A small-molecule ligand and the protein it binds are described below.
Small molecule (SMILES): Cc1cc(CCCCCCCOc2ccc(C3=N[C@@H](C)CO3)cc2)on1

Binding-site contacts:
Ligand atom C2B contacts residue MET221 of chain 18.A at 3.5 Å (hydrophobic).
Ligand atom C3 contacts residue PHE186 of chain 18.A at 3.8 Å (hydrophobic).
Ligand atom C3B contacts residue MET221 of chain 18.A at 3.8 Å (hydrophobic).
Ligand atom C7C contacts residue TYR128 of chain 18.A at 3.6 Å (hydrophobic).
Ligand atom C31 contacts residue SER175 of chain 18.A at 3.6 Å.
Ligand atom C4A contacts residue ASN219 of chain 18.A at 3.5 Å.
Ligand atom N2 contacts residue ALA24 of chain 18.C at 3.4 Å.
Ligand atom C4 contacts residue TYR152 of chain 18.A at 3.9 Å (hydrophobic).
Ligand atom C31 contacts residue ALA150 of chain 18.A at 3.5 Å (hydrophobic).
Ligand atom C1B contacts residue MET221 of chain 18.A at 3.8 Å (hydrophobic).
Ligand atom C6C contacts residue MET221 of chain 18.A at 3.7 Å (hydrophobic).
Ligand atom C31 contacts residue PRO174 of chain 18.A at 3.4 Å (hydrophobic).
Ligand atom N2 contacts residue PHE186 of chain 18.A at 3.7 Å.
Ligand atom C4 contacts residue MET224 of chain 18.A at 3.8 Å (hydrophobic).
Ligand atom O1 contacts residue ALA24 of chain 18.C at 3.6 Å.
Ligand atom C4 contacts residue PHE186 of chain 18.A at 3.6 Å (hydrophobic).
Ligand atom C5C contacts residue TYR128 of chain 18.A at 3.5 Å (hydrophobic).
Ligand atom C6B contacts residue LEU106 of chain 18.A at 3.9 Å (hydrophobic).
Ligand atom CM1 contacts residue SER107 of chain 18.A at 3.9 Å.
Ligand atom C6C contacts residue VAL191 of chain 18.A at 3.2 Å (hydrophobic).
Ligand atom O1B contacts residue TYR128 of chain 18.A at 3.9 Å.
Ligand atom C5 contacts residue TYR152 of chain 18.A at 3.8 Å (hydrophobic).
Ligand atom C5 contacts residue PHE186 of chain 18.A at 3.5 Å (hydrophobic).
Ligand atom C4B contacts residue LEU106 of chain 18.A at 3.7 Å (hydrophobic).
Ligand atom O1 contacts residue TYR152 of chain 18.A at 3.9 Å.
Ligand atom O1 contacts residue PHE186 of chain 18.A at 3.5 Å.
Ligand atom C31 contacts residue VAL176 of chain 18.A at 3.3 Å (hydrophobic).
Ligand atom C3C contacts residue TYR128 of chain 18.A at 3.9 Å (hydrophobic).
Ligand atom C6B contacts residue TYR197 of chain 18.A at 3.6 Å (hydrophobic).
Ligand atom O1 contacts residue VAL188 of chain 18.A at 3.8 Å.
Ligand atom O1B contacts residue MET221 of chain 18.A at 3.4 Å.
Ligand atom N3A contacts residue ASN219 of chain 18.A at 3.0 Å (h-bond).
Ligand atom C5B contacts residue LEU106 of chain 18.A at 3.5 Å (hydrophobic).
Ligand atom C3 contacts residue PRO174 of chain 18.A at 3.8 Å (hydrophobic).
Ligand atom C5C contacts residue ILE104 of chain 18.A at 3.8 Å (hydrophobic).
Ligand atom C4C contacts residue TYR152 of chain 18.A at 3.8 Å (hydrophobic).
Ligand atom C2C contacts residue VAL188 of chain 18.A at 3.2 Å (hydrophobic).
Ligand atom C5B contacts residue TYR197 of chain 18.A at 3.7 Å (hydrophobic).
Ligand atom C3C contacts residue VAL188 of chain 18.A at 3.3 Å (hydrophobic).
Ligand atom C7C contacts residue TYR197 of chain 18.A at 3.8 Å (hydrophobic).

Sequence of chain 18.A:
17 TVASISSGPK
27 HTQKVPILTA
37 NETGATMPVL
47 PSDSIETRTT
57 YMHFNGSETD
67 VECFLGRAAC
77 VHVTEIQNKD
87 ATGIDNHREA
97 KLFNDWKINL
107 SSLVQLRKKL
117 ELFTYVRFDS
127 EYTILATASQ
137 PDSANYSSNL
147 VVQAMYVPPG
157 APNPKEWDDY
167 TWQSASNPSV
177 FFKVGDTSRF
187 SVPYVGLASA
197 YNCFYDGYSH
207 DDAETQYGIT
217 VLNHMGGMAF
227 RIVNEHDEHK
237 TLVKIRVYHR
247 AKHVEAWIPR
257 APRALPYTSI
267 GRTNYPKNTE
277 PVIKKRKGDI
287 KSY

Sequence of chain 18.C:
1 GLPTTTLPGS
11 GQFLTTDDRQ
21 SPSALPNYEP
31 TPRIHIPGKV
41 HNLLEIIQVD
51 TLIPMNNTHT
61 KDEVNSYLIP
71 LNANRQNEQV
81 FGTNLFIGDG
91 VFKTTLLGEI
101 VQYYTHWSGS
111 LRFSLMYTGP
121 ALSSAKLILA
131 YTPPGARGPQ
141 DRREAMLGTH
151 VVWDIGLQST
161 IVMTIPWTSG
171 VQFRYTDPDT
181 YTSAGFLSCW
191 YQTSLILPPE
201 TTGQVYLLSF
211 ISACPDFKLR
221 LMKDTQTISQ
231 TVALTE